Binding-site contacts:
Ligand atom C14 contacts residue SER126 of chain 56.A at 3.6 Å.
Ligand atom N4 contacts residue ASN219 of chain 56.A at 4.0 Å.
Ligand atom C10 contacts residue TYR128 of chain 56.A at 3.6 Å (hydrophobic).
Ligand atom C13 contacts residue SER126 of chain 56.A at 3.7 Å.
Ligand atom C18 contacts residue TYR152 of chain 56.A at 3.8 Å (hydrophobic).
Ligand atom C16 contacts residue ILE104 of chain 56.A at 3.7 Å (hydrophobic).
Ligand atom C15 contacts residue TYR128 of chain 56.A at 3.0 Å (hydrophobic).
Ligand atom C20 contacts residue VAL188 of chain 56.A at 3.7 Å (hydrophobic).
Ligand atom N4 contacts residue DMS1 of chain 56.F at 3.6 Å (h-bond).
Ligand atom C17 contacts residue ILE104 of chain 56.A at 3.8 Å (hydrophobic).
Ligand atom C1 contacts residue DMS1 of chain 56.F at 4.1 Å.
Ligand atom C20 contacts residue VAL191 of chain 56.A at 3.5 Å (hydrophobic).
Ligand atom C19 contacts residue VAL188 of chain 56.A at 3.5 Å (hydrophobic).
Ligand atom C7 contacts residue LEU106 of chain 56.A at 4.1 Å (hydrophobic).
Ligand atom N5 contacts residue ASN219 of chain 56.A at 4.1 Å.
Ligand atom C19 contacts residue VAL191 of chain 56.A at 4.0 Å (hydrophobic).
Ligand atom C7 contacts residue TYR197 of chain 56.A at 3.5 Å (hydrophobic).
Ligand atom C17 contacts residue TYR128 of chain 56.A at 3.8 Å (hydrophobic).
Ligand atom C14 contacts residue TYR197 of chain 56.A at 4.1 Å (hydrophobic).
Ligand atom C1 contacts residue ASN198 of chain 56.A at 4.0 Å.
Ligand atom C19 contacts residue TYR152 of chain 56.A at 3.9 Å (hydrophobic).
Ligand atom C8 contacts residue TYR197 of chain 56.A at 3.4 Å (hydrophobic).
Ligand atom C21 contacts residue ILE104 of chain 56.A at 3.5 Å (hydrophobic).
Ligand atom C8 contacts residue PHE124 of chain 56.A at 3.6 Å (hydrophobic).
Ligand atom C13 contacts residue TYR128 of chain 56.A at 3.0 Å (hydrophobic).
Ligand atom N12 contacts residue TYR128 of chain 56.A at 2.5 Å (h-bond).
Ligand atom C11 contacts residue MET221 of chain 56.A at 4.0 Å (hydrophobic).
Ligand atom C10 contacts residue ILE104 of chain 56.A at 3.9 Å (hydrophobic).
Ligand atom C10 contacts residue LEU106 of chain 56.A at 4.0 Å (hydrophobic).
Ligand atom N5 contacts residue DMS1 of chain 56.F at 3.9 Å.
Ligand atom C11 contacts residue TYR128 of chain 56.A at 3.4 Å (hydrophobic).
Ligand atom C13 contacts residue TYR197 of chain 56.A at 4.0 Å (hydrophobic).
Ligand atom N9 contacts residue TYR128 of chain 56.A at 4.1 Å.
Ligand atom C18 contacts residue VAL188 of chain 56.A at 3.9 Å (hydrophobic).
Ligand atom C7 contacts residue PHE124 of chain 56.A at 3.8 Å (hydrophobic).
Ligand atom C11 contacts residue ILE104 of chain 56.A at 3.5 Å (hydrophobic).
Ligand atom C21 contacts residue MET224 of chain 56.A at 4.0 Å (hydrophobic).
Ligand atom C16 contacts residue TYR128 of chain 56.A at 2.9 Å (hydrophobic).
Ligand atom C10 contacts residue MET221 of chain 56.A at 4.0 Å (hydrophobic).
Ligand atom C14 contacts residue TYR128 of chain 56.A at 3.3 Å (hydrophobic).

Sequence of chain 56.A:
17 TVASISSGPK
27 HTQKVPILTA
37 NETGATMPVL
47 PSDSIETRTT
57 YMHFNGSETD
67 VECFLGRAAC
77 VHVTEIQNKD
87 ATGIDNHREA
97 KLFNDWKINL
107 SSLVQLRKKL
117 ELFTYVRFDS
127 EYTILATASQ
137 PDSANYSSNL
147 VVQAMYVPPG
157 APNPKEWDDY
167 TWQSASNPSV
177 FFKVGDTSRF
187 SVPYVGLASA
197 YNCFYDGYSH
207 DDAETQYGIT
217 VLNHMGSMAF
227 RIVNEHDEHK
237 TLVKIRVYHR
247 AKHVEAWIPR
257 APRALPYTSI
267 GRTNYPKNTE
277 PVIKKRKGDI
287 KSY

A small-molecule ligand and the protein it binds are described below.
Small molecule (SMILES): COc1ccc(N2CCN(c3cccc(C)c3)CC2)nn1